The small molecule below binds the protein below.
Small molecule (SMILES): Cc1cc(CCCOc2c(C)cc(-c3nnn(C)n3)cc2C)on1

Binding-site contacts:
Ligand atom CM3 contacts residue TYR190 of chain 18.A at 3.6 Å (hydrophobic).
Ligand atom C2A contacts residue LEU217 of chain 18.A at 4.0 Å (hydrophobic).
Ligand atom C5B contacts residue LEU181 of chain 18.A at 3.6 Å (hydrophobic).
Ligand atom N5A contacts residue PHE179 of chain 18.A at 3.3 Å.
Ligand atom N4A contacts residue TYR144 of chain 18.A at 3.7 Å.
Ligand atom C3 contacts residue LEU100 of chain 18.A at 3.8 Å (hydrophobic).
Ligand atom C2B contacts residue ILE122 of chain 18.A at 4.0 Å (hydrophobic).
Ligand atom CM2 contacts residue ILE77 of chain 18.A at 3.8 Å (hydrophobic).
Ligand atom N1A contacts residue LEU217 of chain 18.A at 3.3 Å.
Ligand atom C6B contacts residue LEU181 of chain 18.A at 3.5 Å (hydrophobic).
Ligand atom CM4 contacts residue TYR144 of chain 18.A at 3.8 Å (hydrophobic).
Ligand atom N3A contacts residue PHE179 of chain 18.A at 3.7 Å.
Ligand atom C5 contacts residue MET214 of chain 18.A at 3.4 Å (hydrophobic).
Ligand atom C4 contacts residue MET214 of chain 18.A at 3.7 Å (hydrophobic).
Ligand atom C1C contacts residue MET214 of chain 18.A at 3.2 Å (hydrophobic).
Ligand atom CM6 contacts residue TYR144 of chain 18.A at 3.7 Å (hydrophobic).
Ligand atom C4 contacts residue TYR190 of chain 18.A at 3.7 Å (hydrophobic).
Ligand atom O1 contacts residue MET214 of chain 18.A at 3.2 Å.
Ligand atom C5B contacts residue TYR144 of chain 18.A at 3.8 Å (hydrophobic).
Ligand atom N4A contacts residue PHE179 of chain 18.A at 3.5 Å.
Ligand atom C1B contacts residue LEU181 of chain 18.A at 4.0 Å (hydrophobic).
Ligand atom O1B contacts residue ILE98 of chain 18.A at 3.2 Å.
Ligand atom N3A contacts residue TYR144 of chain 18.A at 3.2 Å.
Ligand atom C4 contacts residue LEU100 of chain 18.A at 3.9 Å (hydrophobic).
Ligand atom N1A contacts residue PHE179 of chain 18.A at 3.3 Å.
Ligand atom O1 contacts residue LEU100 of chain 18.A at 3.7 Å.
Ligand atom N5A contacts residue LEU217 of chain 18.A at 3.6 Å.
Ligand atom CM6 contacts residue LEU184 of chain 18.A at 3.7 Å (hydrophobic).
Ligand atom N2 contacts residue LEU100 of chain 18.A at 3.8 Å.
Ligand atom N5A contacts residue MET124 of chain 18.A at 3.9 Å.
Ligand atom CM2 contacts residue ILE122 of chain 18.A at 3.8 Å (hydrophobic).
Ligand atom CM4 contacts residue TYR142 of chain 18.A at 3.7 Å (hydrophobic).
Ligand atom CM4 contacts residue VAL168 of chain 18.A at 3.9 Å (hydrophobic).
Ligand atom N1A contacts residue MET124 of chain 18.A at 3.6 Å.
Ligand atom C6B contacts residue ILE98 of chain 18.A at 3.8 Å (hydrophobic).
Ligand atom N2 contacts residue MET214 of chain 18.A at 3.8 Å.
Ligand atom C2A contacts residue PHE179 of chain 18.A at 3.5 Å (hydrophobic).
Ligand atom CM6 contacts residue LEU181 of chain 18.A at 3.8 Å (hydrophobic).
Ligand atom C1B contacts residue ILE98 of chain 18.A at 3.7 Å (hydrophobic).
Ligand atom CM4 contacts residue ALA166 of chain 18.A at 3.1 Å (hydrophobic).

Sequence of chain 18.A:
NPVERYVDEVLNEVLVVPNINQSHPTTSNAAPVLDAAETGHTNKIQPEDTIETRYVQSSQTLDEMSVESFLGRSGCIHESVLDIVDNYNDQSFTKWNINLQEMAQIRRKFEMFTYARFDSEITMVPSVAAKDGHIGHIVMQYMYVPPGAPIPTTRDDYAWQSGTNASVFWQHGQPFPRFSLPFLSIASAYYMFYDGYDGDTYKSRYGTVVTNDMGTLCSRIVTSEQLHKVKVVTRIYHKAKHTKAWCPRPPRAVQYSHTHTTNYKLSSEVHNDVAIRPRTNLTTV